A small-molecule ligand and the protein it binds are described below.
Small molecule (SMILES): NCCCC[C@H](NC(=O)[C@H](CC(=O)O)NC(=O)[C@@H](N)Cc1ccc(OP(=O)(O)O)cc1)C(=O)N1CCC[C@H]1C(=O)N[C@@H](Cc1cnc[nH]1)C(=O)O

Binding-site contacts:
Ligand atom O3P contacts residue ARG602 of chain 2.B at 2.9 Å (salt-bridge).
Ligand atom CE1 contacts residue GLU632 of chain 2.B at 2.8 Å.
Ligand atom P contacts residue GLU605 of chain 2.B at 3.5 Å.
Ligand atom O1P contacts residue SER604 of chain 2.B at 2.5 Å (h-bond).
Ligand atom OXT contacts residue TYR634 of chain 2.B at 3.1 Å (h-bond).
Ligand atom NZ contacts residue MET654 of chain 2.B at 3.7 Å.
Ligand atom CG contacts residue TYR634 of chain 2.B at 3.7 Å (hydrophobic).
Ligand atom C contacts residue ALA630 of chain 2.B at 3.5 Å (hydrophobic).
Ligand atom OD2 contacts residue HIS629 of chain 2.B at 3.4 Å.
Ligand atom O1P contacts residue SER606 of chain 2.B at 2.4 Å (h-bond).
Ligand atom CD2 contacts residue VAL631 of chain 2.B at 3.1 Å (hydrophobic).
Ligand atom NE2 contacts residue PRO633 of chain 2.B at 3.6 Å.
Ligand atom N contacts residue ALA630 of chain 2.B at 3.2 Å (h-bond).
Ligand atom OD1 contacts residue HIS629 of chain 2.B at 2.8 Å.
Ligand atom O contacts residue GLU632 of chain 2.B at 3.0 Å (salt-bridge).
Ligand atom P contacts residue SER606 of chain 2.B at 3.1 Å.
Ligand atom O contacts residue VAL631 of chain 2.B at 3.2 Å.
Ligand atom CE1 contacts residue TYR634 of chain 2.B at 3.4 Å (hydrophobic).
Ligand atom CG contacts residue PRO633 of chain 2.B at 3.7 Å (hydrophobic).
Ligand atom O2P contacts residue LYS584 of chain 2.B at 3.5 Å (salt-bridge).
Ligand atom P contacts residue ARG602 of chain 2.B at 3.6 Å.
Ligand atom CE2 contacts residue VAL631 of chain 2.B at 3.7 Å (hydrophobic).
Ligand atom O3P contacts residue SER604 of chain 2.B at 3.7 Å.
Ligand atom CA contacts residue TYR634 of chain 2.B at 3.7 Å (hydrophobic).
Ligand atom OD2 contacts residue ALA630 of chain 2.B at 3.1 Å (h-bond).
Ligand atom OH contacts residue ARG602 of chain 2.B at 2.6 Å (salt-bridge).
Ligand atom ND1 contacts residue GLU632 of chain 2.B at 3.3 Å (salt-bridge).
Ligand atom CE1 contacts residue PRO633 of chain 2.B at 3.2 Å (hydrophobic).
Ligand atom CD2 contacts residue PRO633 of chain 2.B at 3.7 Å (hydrophobic).
Ligand atom O2P contacts residue SER606 of chain 2.B at 2.8 Å (h-bond).
Ligand atom N contacts residue ALA630 of chain 2.B at 2.9 Å (h-bond).
Ligand atom ND1 contacts residue TYR634 of chain 2.B at 3.1 Å.
Ligand atom OXT contacts residue TYR651 of chain 2.B at 3.6 Å.
Ligand atom CE2 contacts residue ARG602 of chain 2.B at 3.1 Å.
Ligand atom O1P contacts residue GLU605 of chain 2.B at 2.9 Å (salt-bridge).
Ligand atom CZ contacts residue ARG602 of chain 2.B at 3.3 Å.
Ligand atom CA contacts residue ALA630 of chain 2.B at 3.4 Å (hydrophobic).
Ligand atom CB contacts residue TYR651 of chain 2.B at 3.3 Å (hydrophobic).
Ligand atom O3P contacts residue GLU605 of chain 2.B at 3.0 Å (salt-bridge).
Ligand atom O contacts residue TYR651 of chain 2.B at 2.9 Å (h-bond).

Sequence of chain 2.B:
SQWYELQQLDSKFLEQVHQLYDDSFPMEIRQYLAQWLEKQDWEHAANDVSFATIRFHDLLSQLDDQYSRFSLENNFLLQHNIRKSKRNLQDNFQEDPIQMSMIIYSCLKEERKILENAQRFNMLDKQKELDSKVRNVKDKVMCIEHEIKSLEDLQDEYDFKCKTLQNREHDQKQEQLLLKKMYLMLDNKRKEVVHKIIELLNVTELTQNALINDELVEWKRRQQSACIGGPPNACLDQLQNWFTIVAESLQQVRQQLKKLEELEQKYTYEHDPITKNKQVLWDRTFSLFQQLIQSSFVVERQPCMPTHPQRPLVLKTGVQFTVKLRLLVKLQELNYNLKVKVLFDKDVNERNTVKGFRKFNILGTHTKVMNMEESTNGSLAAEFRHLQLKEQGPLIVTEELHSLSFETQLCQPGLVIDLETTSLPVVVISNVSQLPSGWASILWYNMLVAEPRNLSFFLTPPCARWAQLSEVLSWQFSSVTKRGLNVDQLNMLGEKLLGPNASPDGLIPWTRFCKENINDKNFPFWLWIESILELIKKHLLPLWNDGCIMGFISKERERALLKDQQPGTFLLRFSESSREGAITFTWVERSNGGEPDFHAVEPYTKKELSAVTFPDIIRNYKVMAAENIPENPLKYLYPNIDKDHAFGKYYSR